A protein and the small-molecule ligand that binds it are described below.
Small molecule (SMILES): CC(=O)N[C@H]1[C@H](O[C@H]2[C@H](O)[C@@H](NC(C)=O)CO[C@@H]2CO[C@H]2O[C@@H](C)[C@@H](O)[C@@H](O)[C@@H]2O)O[C@H](CO)[C@@H](O[C@@H]2O[C@H](CO[C@H]3O[C@H](CO)[C@@H](O)[C@H](O)[C@@H]3O[C@@H]3O[C@H](CO)[C@@H](O[C@@H]4O[C@H](CO)[C@H](O)[C@H](O)[C@H]4O)[C@H](O)[C@H]3NC(C)=O)[C@@H](O)[C@H](O[C@H]3O[C@H](CO)[C@@H](O)[C@H](O)[C@@H]3O[C@@H]3O[C@H](CO)[C@@H](O)[C@H](O)[C@H]3NC(C)=O)[C@@H]2O)[C@@H]1O

Binding-site contacts:
Ligand atom C7 contacts residue ASN63 of chain 2.A at 3.4 Å.
Ligand atom N2 contacts residue ASN63 of chain 2.A at 2.8 Å (h-bond).
Ligand atom C4 contacts residue LYS12 of chain 2.A at 3.3 Å.
Ligand atom O3 contacts residue GLU24 of chain 2.A at 3.3 Å (salt-bridge).
Ligand atom C2 contacts residue THR26 of chain 2.A at 3.4 Å.
Ligand atom C1 contacts residue ASN63 of chain 2.A at 1.4 Å.
Ligand atom O5 contacts residue GLN61 of chain 2.A at 3.1 Å (h-bond).
Ligand atom C2 contacts residue PRO10 of chain 2.A at 3.7 Å (hydrophobic).
Ligand atom C6 contacts residue PHE62 of chain 2.A at 3.6 Å (hydrophobic).
Ligand atom C8 contacts residue LYS100 of chain 2.A at 3.4 Å.
Ligand atom C5 contacts residue PHE9 of chain 2.A at 3.8 Å (hydrophobic).
Ligand atom C3 contacts residue PHE7 of chain 2.A at 3.6 Å (hydrophobic).
Ligand atom C3 contacts residue ASP31 of chain 2.A at 3.2 Å.
Ligand atom C8 contacts residue ASN63 of chain 2.A at 3.7 Å.
Ligand atom C5 contacts residue ASN63 of chain 2.A at 3.6 Å.
Ligand atom O6 contacts residue PHE7 of chain 2.A at 3.4 Å.
Ligand atom O2 contacts residue GLU24 of chain 2.A at 3.3 Å (salt-bridge).
Ligand atom O6 contacts residue PHE9 of chain 2.A at 3.6 Å.
Ligand atom O4 contacts residue LYS12 of chain 2.A at 2.9 Å.
Ligand atom O7 contacts residue ARG67 of chain 2.A at 3.3 Å (salt-bridge).
Ligand atom O2 contacts residue PRO10 of chain 2.A at 3.0 Å (h-bond).
Ligand atom O6 contacts residue PHE7 of chain 2.A at 3.6 Å.
Ligand atom C2 contacts residue PHE7 of chain 2.A at 3.5 Å (hydrophobic).
Ligand atom C1 contacts residue THR65 of chain 2.A at 3.8 Å.
Ligand atom C1 contacts residue THR26 of chain 2.A at 3.5 Å.
Ligand atom C6 contacts residue THR26 of chain 2.A at 3.7 Å.
Ligand atom O3 contacts residue ASP31 of chain 2.A at 3.6 Å (salt-bridge).
Ligand atom C1 contacts residue ASP31 of chain 2.A at 3.7 Å.
Ligand atom C2 contacts residue ASN63 of chain 2.A at 2.5 Å.
Ligand atom C2 contacts residue ASP31 of chain 2.A at 3.4 Å.
Ligand atom O5 contacts residue ASN63 of chain 2.A at 2.4 Å (h-bond).
Ligand atom O2 contacts residue THR26 of chain 2.A at 2.7 Å (h-bond).
Ligand atom C3 contacts residue ASN63 of chain 2.A at 3.8 Å.
Ligand atom C3 contacts residue THR26 of chain 2.A at 3.6 Å.
Ligand atom C6 contacts residue GLN61 of chain 2.A at 3.4 Å.
Ligand atom N2 contacts residue ASP31 of chain 2.A at 2.8 Å (salt-bridge).
Ligand atom C5 contacts residue GLN61 of chain 2.A at 3.6 Å.
Ligand atom C6 contacts residue GLN61 of chain 2.A at 3.4 Å.
Ligand atom O5 contacts residue PHE7 of chain 2.A at 3.5 Å.
Ligand atom O4 contacts residue VAL30 of chain 2.A at 3.8 Å.

Sequence of chain 2.A:
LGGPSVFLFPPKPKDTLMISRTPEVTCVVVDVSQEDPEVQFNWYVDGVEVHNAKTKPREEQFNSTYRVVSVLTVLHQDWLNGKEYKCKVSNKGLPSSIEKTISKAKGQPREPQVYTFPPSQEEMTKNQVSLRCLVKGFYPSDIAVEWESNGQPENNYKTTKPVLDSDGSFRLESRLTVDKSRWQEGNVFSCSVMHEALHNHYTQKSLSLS